Binding-site contacts:
Ligand atom C17 contacts residue HIS234 of chain 1.B at 3.4 Å.
Ligand atom C39 contacts residue ARG181 of chain 1.B at 3.5 Å.
Ligand atom C32 contacts residue ARG313 of chain 1.B at 2.8 Å.
Ligand atom C17 contacts residue ARG313 of chain 1.B at 2.9 Å.
Ligand atom C39 contacts residue ARG313 of chain 1.B at 3.6 Å.
Ligand atom C26 contacts residue MET238 of chain 1.B at 3.3 Å (hydrophobic).
Ligand atom C30 contacts residue ARG313 of chain 1.B at 3.2 Å.
Ligand atom O02 contacts residue ARG313 of chain 1.B at 3.0 Å (salt-bridge).
Ligand atom O05 contacts residue MET238 of chain 1.B at 3.6 Å.
Ligand atom O07 contacts residue ASN248 of chain 1.B at 3.6 Å (h-bond).
Ligand atom C33 contacts residue ARG313 of chain 1.B at 3.5 Å.
Ligand atom O02 contacts residue GLN173 of chain 1.B at 2.7 Å (h-bond).
Ligand atom O09 contacts residue ARG313 of chain 1.B at 2.2 Å (salt-bridge).
Ligand atom C38 contacts residue GLY136 of chain 1.B at 3.6 Å.
Ligand atom O06 contacts residue MET238 of chain 1.B at 3.2 Å.
Ligand atom C35 contacts residue ARG313 of chain 1.B at 3.3 Å.
Ligand atom C32 contacts residue HIS234 of chain 1.B at 3.4 Å.
Ligand atom C35 contacts residue HIS234 of chain 1.B at 3.5 Å.
Ligand atom C37 contacts residue TYR107 of chain 1.B at 3.6 Å (hydrophobic).
Ligand atom O03 contacts residue ARG181 of chain 1.B at 3.3 Å (salt-bridge).
Ligand atom C12 contacts residue VAL236 of chain 1.B at 3.7 Å (hydrophobic).
Ligand atom C13 contacts residue GLY58 of chain 1.B at 3.6 Å.
Ligand atom O09 contacts residue HIS137 of chain 1.B at 3.6 Å (h-bond).
Ligand atom C34 contacts residue GLN246 of chain 1.B at 3.2 Å.
Ligand atom C38 contacts residue HIS137 of chain 1.B at 3.6 Å.
Ligand atom C31 contacts residue VAL236 of chain 1.B at 3.6 Å (hydrophobic).
Ligand atom O04 contacts residue GLY58 of chain 1.B at 3.3 Å.
Ligand atom O10 contacts residue GLN246 of chain 1.B at 3.0 Å (h-bond).
Ligand atom O07 contacts residue ARG313 of chain 1.B at 3.4 Å (salt-bridge).
Ligand atom O04 contacts residue HIS234 of chain 1.B at 2.9 Å (h-bond).
Ligand atom C17 contacts residue ASP172 of chain 1.B at 3.6 Å.
Ligand atom C18 contacts residue MET238 of chain 1.B at 3.5 Å (hydrophobic).
Ligand atom C23 contacts residue HIS234 of chain 1.B at 3.4 Å.
Ligand atom C28 contacts residue ARG313 of chain 1.B at 3.2 Å.
Ligand atom C23 contacts residue ARG313 of chain 1.B at 3.1 Å.
Ligand atom C13 contacts residue GLY59 of chain 1.B at 3.6 Å.
Ligand atom O07 contacts residue ASP172 of chain 1.B at 2.8 Å (salt-bridge).
Ligand atom O08 contacts residue GLN163 of chain 1.B at 3.1 Å (h-bond).
Ligand atom C14 contacts residue ARG313 of chain 1.B at 3.4 Å.
Ligand atom O01 contacts residue LEU138 of chain 1.B at 3.7 Å.

Sequence of chain 1.B:
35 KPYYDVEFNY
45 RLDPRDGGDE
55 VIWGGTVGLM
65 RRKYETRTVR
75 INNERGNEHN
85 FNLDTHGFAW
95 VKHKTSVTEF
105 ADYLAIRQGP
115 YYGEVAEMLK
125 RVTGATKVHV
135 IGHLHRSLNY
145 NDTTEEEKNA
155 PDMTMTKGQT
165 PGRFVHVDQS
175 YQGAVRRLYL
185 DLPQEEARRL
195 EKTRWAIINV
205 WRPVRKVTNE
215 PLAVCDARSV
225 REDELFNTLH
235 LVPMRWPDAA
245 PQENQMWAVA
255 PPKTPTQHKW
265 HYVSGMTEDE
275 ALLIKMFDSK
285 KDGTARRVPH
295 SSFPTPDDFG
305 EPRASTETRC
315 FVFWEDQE

This small molecule binds to this protein.
Small molecule (SMILES): COc1c(C[C@@H](C)O)c2c3c(C[C@@H](C)O)c(OC)c(=O)c4c(O)cc(OC)c(c5c(O)cc(O)c(c1=O)c52)c43